Binding-site contacts:
Ligand atom N8 contacts residue LEU234 of chain 1.A at 3.8 Å.
Ligand atom C4 contacts residue LYS240 of chain 1.A at 3.6 Å.
Ligand atom C5 contacts residue MET165 of chain 1.A at 3.8 Å (hydrophobic).
Ligand atom C1 contacts residue LYS240 of chain 1.A at 3.5 Å.
Ligand atom C23 contacts residue SO41 of chain 1.E at 3.3 Å.
Ligand atom C5 contacts residue ASN140 of chain 1.A at 3.6 Å.
Ligand atom O24 contacts residue SO41 of chain 1.E at 2.5 Å (h-bond).
Ligand atom C25 contacts residue SO41 of chain 1.E at 3.1 Å.
Ligand atom C13 contacts residue ASP121 of chain 1.A at 3.1 Å.
Ligand atom C26 contacts residue SO41 of chain 1.E at 3.7 Å.
Ligand atom C13 contacts residue ASN140 of chain 1.A at 3.7 Å.
Ligand atom C7 contacts residue ARG274 of chain 1.A at 3.6 Å.
Ligand atom O24 contacts residue ARG274 of chain 1.A at 3.0 Å (salt-bridge).
Ligand atom N12 contacts residue ARG274 of chain 1.A at 3.4 Å (salt-bridge).
Ligand atom C17 contacts residue LYS240 of chain 1.A at 3.7 Å.
Ligand atom N9 contacts residue LYS240 of chain 1.A at 3.0 Å (salt-bridge).
Ligand atom C1 contacts residue MET165 of chain 1.A at 3.7 Å (hydrophobic).
Ligand atom N8 contacts residue ASP204 of chain 1.A at 3.0 Å (salt-bridge).
Ligand atom C1 contacts residue ASP204 of chain 1.A at 3.9 Å.
Ligand atom N9 contacts residue ARG274 of chain 1.A at 3.5 Å (salt-bridge).
Ligand atom C11 contacts residue ARG274 of chain 1.A at 3.5 Å.
Ligand atom N6 contacts residue ASN140 of chain 1.A at 3.2 Å (h-bond).
Ligand atom C7 contacts residue ILE142 of chain 1.A at 3.8 Å (hydrophobic).
Ligand atom N12 contacts residue ILE142 of chain 1.A at 3.6 Å.
Ligand atom C13 contacts residue ILE142 of chain 1.A at 3.4 Å (hydrophobic).
Ligand atom C5 contacts residue ARG274 of chain 1.A at 3.9 Å.
Ligand atom N3 contacts residue ASP204 of chain 1.A at 2.8 Å (salt-bridge).
Ligand atom O2 contacts residue GLY236 of chain 1.A at 3.1 Å (h-bond).
Ligand atom C4 contacts residue ARG274 of chain 1.A at 3.6 Å.
Ligand atom O2 contacts residue LYS240 of chain 1.A at 2.7 Å (salt-bridge).
Ligand atom N6 contacts residue ARG274 of chain 1.A at 3.7 Å.
Ligand atom C10 contacts residue PHE209 of chain 1.A at 3.8 Å (hydrophobic).
Ligand atom N3 contacts residue MET165 of chain 1.A at 3.6 Å (h-bond).
Ligand atom N6 contacts residue ILE142 of chain 1.A at 3.8 Å.
Ligand atom C10 contacts residue ARG274 of chain 1.A at 3.6 Å.
Ligand atom C5 contacts residue ASP204 of chain 1.A at 3.4 Å.
Ligand atom C26 contacts residue LYS240 of chain 1.A at 3.8 Å.
Ligand atom N8 contacts residue ASN140 of chain 1.A at 2.7 Å (h-bond).
Ligand atom N9 contacts residue PHE209 of chain 1.A at 3.6 Å.
Ligand atom C13 contacts residue ARG274 of chain 1.A at 3.6 Å.

Sequence of chain 1.A:
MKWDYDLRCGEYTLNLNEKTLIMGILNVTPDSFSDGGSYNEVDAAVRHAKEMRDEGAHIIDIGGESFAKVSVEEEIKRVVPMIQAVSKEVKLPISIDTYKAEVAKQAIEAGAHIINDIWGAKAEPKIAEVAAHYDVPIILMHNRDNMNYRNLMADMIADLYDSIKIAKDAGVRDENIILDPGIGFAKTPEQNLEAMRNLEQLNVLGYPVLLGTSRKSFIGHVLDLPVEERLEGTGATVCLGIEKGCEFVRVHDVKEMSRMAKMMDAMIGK

A protein and the small-molecule ligand that binds it are described below.
Small molecule (SMILES): CN1CC(CC(C)(C)O)=Nc2c1nc(N)[nH]c2=O